Binding-site contacts:
Ligand atom O2 contacts residue TYR573 of chain 1.A at 3.0 Å (h-bond).
Ligand atom C4A contacts residue ASN284 of chain 1.A at 3.8 Å.
Ligand atom C2 contacts residue HIS377 of chain 1.A at 3.5 Å.
Ligand atom O6 contacts residue LEU139 of chain 1.A at 3.7 Å.
Ligand atom C3 contacts residue GLY675 of chain 1.A at 3.8 Å.
Ligand atom N1 contacts residue ASN284 of chain 1.A at 3.5 Å (h-bond).
Ligand atom O2 contacts residue ASN284 of chain 1.A at 3.0 Å (h-bond).
Ligand atom O2A contacts residue LEU136 of chain 1.A at 2.9 Å (h-bond).
Ligand atom O2 contacts residue GLU672 of chain 1.A at 3.0 Å (salt-bridge).
Ligand atom C6 contacts residue HIS377 of chain 1.A at 3.6 Å.
Ligand atom C2A contacts residue LEU136 of chain 1.A at 3.5 Å (hydrophobic).
Ligand atom O4 contacts residue GLY675 of chain 1.A at 2.7 Å (h-bond).
Ligand atom O6 contacts residue ASN484 of chain 1.A at 2.8 Å (h-bond).
Ligand atom O2A contacts residue ASP283 of chain 1.A at 3.6 Å.
Ligand atom C6 contacts residue GLY135 of chain 1.A at 3.7 Å.
Ligand atom C2 contacts residue GLU672 of chain 1.A at 3.8 Å.
Ligand atom C6 contacts residue LEU139 of chain 1.A at 3.9 Å (hydrophobic).
Ligand atom C2A contacts residue ASN284 of chain 1.A at 3.5 Å.
Ligand atom O4 contacts residue ASN484 of chain 1.A at 3.4 Å (h-bond).
Ligand atom C6A contacts residue ASN284 of chain 1.A at 3.5 Å.
Ligand atom O3 contacts residue GLY675 of chain 1.A at 3.1 Å (h-bond).
Ligand atom C5 contacts residue LEU136 of chain 1.A at 3.8 Å (hydrophobic).
Ligand atom O5 contacts residue LEU136 of chain 1.A at 3.4 Å (h-bond).
Ligand atom O3 contacts residue SER674 of chain 1.A at 3.1 Å (h-bond).
Ligand atom C5 contacts residue GLY135 of chain 1.A at 3.7 Å.
Ligand atom C4 contacts residue GLY675 of chain 1.A at 3.7 Å.
Ligand atom C5A contacts residue ASN284 of chain 1.A at 3.5 Å.
Ligand atom C6 contacts residue ASN484 of chain 1.A at 3.3 Å.
Ligand atom O2A contacts residue GLY135 of chain 1.A at 3.5 Å (h-bond).
Ligand atom O4 contacts residue SER674 of chain 1.A at 3.5 Å.
Ligand atom O6 contacts residue VAL455 of chain 1.A at 3.7 Å.
Ligand atom C3 contacts residue GLU672 of chain 1.A at 3.4 Å.
Ligand atom N4 contacts residue ASN284 of chain 1.A at 3.6 Å (h-bond).
Ligand atom O3 contacts residue ALA673 of chain 1.A at 3.5 Å (h-bond).
Ligand atom O6 contacts residue HIS377 of chain 1.A at 2.7 Å (h-bond).
Ligand atom C4A contacts residue LEU136 of chain 1.A at 3.8 Å (hydrophobic).
Ligand atom C6A contacts residue HIS377 of chain 1.A at 3.3 Å.
Ligand atom N3 contacts residue LEU136 of chain 1.A at 3.6 Å.
Ligand atom O3 contacts residue GLU672 of chain 1.A at 2.6 Å (salt-bridge).
Ligand atom N3 contacts residue ASN284 of chain 1.A at 3.8 Å.

Sequence of chain 1.A:
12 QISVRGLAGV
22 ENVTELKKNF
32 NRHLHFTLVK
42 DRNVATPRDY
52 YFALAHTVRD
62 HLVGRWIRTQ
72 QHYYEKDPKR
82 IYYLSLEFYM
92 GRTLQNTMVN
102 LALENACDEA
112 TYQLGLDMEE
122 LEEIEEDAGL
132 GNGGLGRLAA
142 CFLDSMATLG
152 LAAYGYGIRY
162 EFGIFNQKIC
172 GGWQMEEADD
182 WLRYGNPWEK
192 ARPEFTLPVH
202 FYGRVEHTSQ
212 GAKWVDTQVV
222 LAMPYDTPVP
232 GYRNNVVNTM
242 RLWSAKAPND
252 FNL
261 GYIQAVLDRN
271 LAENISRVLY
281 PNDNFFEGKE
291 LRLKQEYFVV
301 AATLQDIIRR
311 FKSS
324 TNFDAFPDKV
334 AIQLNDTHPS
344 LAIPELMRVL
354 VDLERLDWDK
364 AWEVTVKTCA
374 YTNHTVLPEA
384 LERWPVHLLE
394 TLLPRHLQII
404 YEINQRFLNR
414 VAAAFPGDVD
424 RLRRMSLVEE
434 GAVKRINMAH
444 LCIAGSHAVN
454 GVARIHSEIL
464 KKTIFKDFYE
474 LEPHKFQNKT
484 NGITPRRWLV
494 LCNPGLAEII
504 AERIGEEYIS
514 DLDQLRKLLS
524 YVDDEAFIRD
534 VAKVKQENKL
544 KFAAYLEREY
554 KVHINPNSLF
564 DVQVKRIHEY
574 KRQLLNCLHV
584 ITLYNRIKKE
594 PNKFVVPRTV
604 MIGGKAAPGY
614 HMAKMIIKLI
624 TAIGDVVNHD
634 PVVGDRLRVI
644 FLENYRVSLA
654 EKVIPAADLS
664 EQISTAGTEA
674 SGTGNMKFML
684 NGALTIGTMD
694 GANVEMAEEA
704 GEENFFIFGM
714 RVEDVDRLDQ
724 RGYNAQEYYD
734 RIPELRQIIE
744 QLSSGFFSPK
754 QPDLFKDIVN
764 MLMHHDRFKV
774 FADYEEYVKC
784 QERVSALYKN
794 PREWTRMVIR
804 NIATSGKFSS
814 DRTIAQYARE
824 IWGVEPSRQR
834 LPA

The protein below binds the small molecule below.
Small molecule (SMILES): Nc1ccn([C@@H]2O[C@H](CO)[C@@H](O)[C@H](O)[C@H]2O)c(=O)n1